Binding-site contacts:
Ligand atom C4 contacts residue ALA584 of chain 2.A at 4.0 Å (hydrophobic).
Ligand atom C contacts residue ILE587 of chain 2.A at 4.3 Å (hydrophobic).
Ligand atom C4 contacts residue ALA464 of chain 2.A at 3.5 Å (hydrophobic).
Ligand atom O1 contacts residue FE1 of chain 2.F at 4.1 Å.
Ligand atom C3 contacts residue GLY465 of chain 2.A at 3.4 Å.
Ligand atom C contacts residue CYS546 of chain 2.A at 2.9 Å (hydrophobic).
Ligand atom O1 contacts residue ILE587 of chain 2.A at 4.3 Å.
Ligand atom C2 contacts residue GLY465 of chain 2.A at 3.8 Å.
Ligand atom O1 contacts residue CYS546 of chain 2.A at 3.1 Å.
Ligand atom C2 contacts residue ALA584 of chain 2.A at 3.7 Å (hydrophobic).
Ligand atom N contacts residue ALA584 of chain 2.A at 3.6 Å.
Ligand atom C2 contacts residue ALA464 of chain 2.A at 4.3 Å (hydrophobic).
Ligand atom C contacts residue ALA584 of chain 2.A at 4.3 Å (hydrophobic).
Ligand atom C3 contacts residue ALA584 of chain 2.A at 3.8 Å (hydrophobic).
Ligand atom N contacts residue ILE587 of chain 2.A at 3.8 Å.
Ligand atom C1 contacts residue GLY465 of chain 2.A at 3.4 Å.
Ligand atom C1 contacts residue ALA584 of chain 2.A at 3.4 Å (hydrophobic).
Ligand atom C4 contacts residue GLY588 of chain 2.A at 4.1 Å.
Ligand atom C contacts residue WCC1 of chain 2.D at 1.9 Å.
Ligand atom N contacts residue WCC1 of chain 2.D at 2.9 Å (h-bond).
Ligand atom C3 contacts residue ALA576 of chain 2.A at 4.0 Å (hydrophobic).
Ligand atom N contacts residue CYS546 of chain 2.A at 3.6 Å.
Ligand atom C4 contacts residue ILE587 of chain 2.A at 3.7 Å (hydrophobic).
Ligand atom C1 contacts residue WCC1 of chain 2.D at 3.2 Å.
Ligand atom O1 contacts residue LYS583 of chain 2.A at 3.2 Å.
Ligand atom C2 contacts residue LYS583 of chain 2.A at 4.4 Å.
Ligand atom C contacts residue LYS583 of chain 2.A at 3.8 Å.
Ligand atom C contacts residue FE1 of chain 2.F at 4.3 Å.
Ligand atom O1 contacts residue WCC1 of chain 2.D at 2.8 Å (h-bond).
Ligand atom C3 contacts residue ILE587 of chain 2.A at 4.4 Å (hydrophobic).
Ligand atom C3 contacts residue ALA464 of chain 2.A at 3.7 Å (hydrophobic).
Ligand atom C2 contacts residue ASN549 of chain 2.A at 4.0 Å.
Ligand atom O1 contacts residue HIS113 of chain 2.A at 3.4 Å (h-bond).
Ligand atom C1 contacts residue CYS546 of chain 2.A at 4.0 Å (hydrophobic).
Ligand atom N contacts residue LYS583 of chain 2.A at 3.7 Å.
Ligand atom C4 contacts residue ALA576 of chain 2.A at 3.9 Å (hydrophobic).
Ligand atom C1 contacts residue LYS583 of chain 2.A at 4.3 Å.
Ligand atom C2 contacts residue ILE587 of chain 2.A at 3.8 Å (hydrophobic).

Sequence of chain 2.A:
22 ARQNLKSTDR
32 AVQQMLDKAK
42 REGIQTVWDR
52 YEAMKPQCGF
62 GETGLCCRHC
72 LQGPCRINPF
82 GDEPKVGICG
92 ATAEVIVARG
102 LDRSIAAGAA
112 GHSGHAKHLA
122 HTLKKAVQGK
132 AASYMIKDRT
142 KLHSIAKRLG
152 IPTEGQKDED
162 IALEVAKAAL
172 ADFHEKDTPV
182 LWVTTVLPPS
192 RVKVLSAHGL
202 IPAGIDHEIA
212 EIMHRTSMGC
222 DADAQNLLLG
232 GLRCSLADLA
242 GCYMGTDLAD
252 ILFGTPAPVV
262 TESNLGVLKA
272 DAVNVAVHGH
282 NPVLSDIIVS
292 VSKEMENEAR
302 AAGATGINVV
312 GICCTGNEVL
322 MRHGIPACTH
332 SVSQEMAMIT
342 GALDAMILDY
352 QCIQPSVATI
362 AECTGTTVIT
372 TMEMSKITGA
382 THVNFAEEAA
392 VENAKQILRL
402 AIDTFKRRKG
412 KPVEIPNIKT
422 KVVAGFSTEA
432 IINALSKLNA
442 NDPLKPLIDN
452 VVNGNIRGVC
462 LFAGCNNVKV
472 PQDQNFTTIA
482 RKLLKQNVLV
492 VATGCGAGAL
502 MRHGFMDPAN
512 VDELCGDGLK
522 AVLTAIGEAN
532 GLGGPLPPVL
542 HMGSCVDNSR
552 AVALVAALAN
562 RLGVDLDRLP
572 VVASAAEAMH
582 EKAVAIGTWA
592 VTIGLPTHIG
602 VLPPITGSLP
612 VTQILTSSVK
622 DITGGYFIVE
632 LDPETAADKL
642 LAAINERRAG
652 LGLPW

This protein binds this small molecule.
Small molecule (SMILES): CCCCNC=O